Binding-site contacts:
Ligand atom N2 contacts residue ARG129 of chain 1.A at 4.4 Å.
Ligand atom C5 contacts residue ASN104 of chain 1.A at 3.3 Å.
Ligand atom C2 contacts residue ARG129 of chain 1.A at 4.1 Å.
Ligand atom O5 contacts residue ASN104 of chain 1.A at 2.1 Å (h-bond).
Ligand atom C1 contacts residue ASN104 of chain 1.A at 1.7 Å.
Ligand atom N2 contacts residue ASP127 of chain 1.A at 4.2 Å.
Ligand atom O3 contacts residue ARG129 of chain 1.A at 4.3 Å.
Ligand atom C8 contacts residue ASP127 of chain 1.A at 2.4 Å.
Ligand atom O7 contacts residue ARG129 of chain 1.A at 3.6 Å.
Ligand atom C3 contacts residue ASN104 of chain 1.A at 3.9 Å.
Ligand atom C7 contacts residue ASP127 of chain 1.A at 3.3 Å.
Ligand atom C7 contacts residue ARG129 of chain 1.A at 4.3 Å.
Ligand atom C2 contacts residue ASN104 of chain 1.A at 3.1 Å.
Ligand atom O7 contacts residue ASP127 of chain 1.A at 3.2 Å (salt-bridge).
Ligand atom N2 contacts residue ASN104 of chain 1.A at 3.4 Å (h-bond).
Ligand atom C6 contacts residue ASN104 of chain 1.A at 4.5 Å.
Ligand atom O6 contacts residue ASN104 of chain 1.A at 4.2 Å.
Ligand atom C4 contacts residue ASN104 of chain 1.A at 4.2 Å.

The small molecule below binds the protein below.
Small molecule (SMILES): CC(=O)N[C@@H]1[C@@H](O)[C@H](O)[C@@H](CO)O[C@H]1O

Sequence of chain 1.A:
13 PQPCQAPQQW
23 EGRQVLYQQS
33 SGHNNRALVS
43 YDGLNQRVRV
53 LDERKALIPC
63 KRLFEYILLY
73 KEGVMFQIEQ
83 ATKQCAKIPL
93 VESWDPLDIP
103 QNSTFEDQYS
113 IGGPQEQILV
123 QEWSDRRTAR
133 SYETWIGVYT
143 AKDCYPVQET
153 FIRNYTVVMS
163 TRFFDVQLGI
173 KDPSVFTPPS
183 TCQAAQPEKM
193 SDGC